Binding-site contacts:
Ligand atom O2 contacts residue THR274 of chain 1.B at 3.0 Å (h-bond).
Ligand atom O3 contacts residue GLU213 of chain 1.B at 2.2 Å (salt-bridge).
Ligand atom O4 contacts residue TYR251 of chain 1.B at 2.7 Å (h-bond).
Ligand atom O5 contacts residue PHE151 of chain 1.B at 3.7 Å.
Ligand atom C1 contacts residue ASN270 of chain 1.B at 3.3 Å.
Ligand atom O3 contacts residue TYR217 of chain 1.B at 3.0 Å (h-bond).
Ligand atom C4 contacts residue TYR217 of chain 1.B at 4.2 Å (hydrophobic).
Ligand atom C2 contacts residue TYR217 of chain 1.B at 4.2 Å (hydrophobic).
Ligand atom C3 contacts residue TYR370 of chain 1.B at 3.4 Å (hydrophobic).
Ligand atom O6 contacts residue VAL147 of chain 1.B at 4.1 Å.
Ligand atom O3 contacts residue TYR370 of chain 1.B at 3.4 Å (h-bond).
Ligand atom C4 contacts residue TRP277 of chain 1.B at 4.0 Å (hydrophobic).
Ligand atom C6 contacts residue GLY148 of chain 1.B at 3.4 Å.
Ligand atom O6 contacts residue PHE151 of chain 1.B at 3.6 Å.
Ligand atom O1 contacts residue ASN270 of chain 1.B at 3.4 Å (h-bond).
Ligand atom O6 contacts residue PHE152 of chain 1.B at 3.0 Å.
Ligand atom O6 contacts residue PHE350 of chain 1.B at 3.7 Å.
Ligand atom C6 contacts residue PHE152 of chain 1.B at 3.9 Å (hydrophobic).
Ligand atom C1 contacts residue PHE151 of chain 1.B at 3.8 Å (hydrophobic).
Ligand atom O4 contacts residue TYR370 of chain 1.B at 2.8 Å (h-bond).
Ligand atom O1 contacts residue HIS214 of chain 1.B at 3.8 Å.
Ligand atom O4 contacts residue ASN270 of chain 1.B at 3.9 Å.
Ligand atom O6 contacts residue PHE151 of chain 1.B at 3.9 Å.
Ligand atom C1 contacts residue THR274 of chain 1.B at 4.0 Å.
Ligand atom O6 contacts residue GLY148 of chain 1.B at 2.8 Å (h-bond).
Ligand atom C3 contacts residue TYR217 of chain 1.B at 3.1 Å (hydrophobic).
Ligand atom C5 contacts residue PHE152 of chain 1.B at 4.0 Å (hydrophobic).
Ligand atom O1 contacts residue TYR217 of chain 1.B at 3.7 Å.
Ligand atom O5 contacts residue PHE151 of chain 1.B at 3.6 Å.
Ligand atom O4 contacts residue GLU213 of chain 1.B at 3.8 Å.
Ligand atom C4 contacts residue TYR251 of chain 1.B at 4.1 Å (hydrophobic).
Ligand atom C3 contacts residue GLU213 of chain 1.B at 3.6 Å.
Ligand atom O2 contacts residue HIS214 of chain 1.B at 3.0 Å (h-bond).
Ligand atom O2 contacts residue TYR217 of chain 1.B at 4.1 Å.
Ligand atom C4 contacts residue GLU213 of chain 1.B at 4.0 Å.
Ligand atom C6 contacts residue PHE350 of chain 1.B at 3.6 Å (hydrophobic).
Ligand atom C4 contacts residue TYR370 of chain 1.B at 3.7 Å (hydrophobic).
Ligand atom O2 contacts residue TYR217 of chain 1.B at 4.1 Å.
Ligand atom O4 contacts residue SER374 of chain 1.B at 4.2 Å.
Ligand atom C2 contacts residue THR274 of chain 1.B at 3.5 Å.

Sequence of chain 1.B:
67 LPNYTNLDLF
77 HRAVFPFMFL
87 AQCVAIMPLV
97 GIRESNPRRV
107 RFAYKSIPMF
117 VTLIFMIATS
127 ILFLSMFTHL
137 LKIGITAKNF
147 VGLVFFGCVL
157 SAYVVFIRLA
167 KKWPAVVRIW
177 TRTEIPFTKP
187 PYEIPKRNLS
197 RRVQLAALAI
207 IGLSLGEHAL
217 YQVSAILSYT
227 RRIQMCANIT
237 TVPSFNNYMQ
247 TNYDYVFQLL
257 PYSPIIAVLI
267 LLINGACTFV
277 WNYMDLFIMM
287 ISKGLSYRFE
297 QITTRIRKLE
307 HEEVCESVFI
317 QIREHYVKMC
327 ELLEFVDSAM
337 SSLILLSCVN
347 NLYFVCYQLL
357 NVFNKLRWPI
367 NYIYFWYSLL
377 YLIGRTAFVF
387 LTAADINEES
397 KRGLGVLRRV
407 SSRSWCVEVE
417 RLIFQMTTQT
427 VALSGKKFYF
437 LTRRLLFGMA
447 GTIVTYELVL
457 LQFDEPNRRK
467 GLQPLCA

The protein below binds the small molecule below.
Small molecule (SMILES): OC[C@H]1O[C@@](CO)(O[C@H]2O[C@H](CO)[C@@H](O)[C@H](O)[C@H]2O)[C@@H](O)[C@@H]1O